Sequence of chain 1.D:
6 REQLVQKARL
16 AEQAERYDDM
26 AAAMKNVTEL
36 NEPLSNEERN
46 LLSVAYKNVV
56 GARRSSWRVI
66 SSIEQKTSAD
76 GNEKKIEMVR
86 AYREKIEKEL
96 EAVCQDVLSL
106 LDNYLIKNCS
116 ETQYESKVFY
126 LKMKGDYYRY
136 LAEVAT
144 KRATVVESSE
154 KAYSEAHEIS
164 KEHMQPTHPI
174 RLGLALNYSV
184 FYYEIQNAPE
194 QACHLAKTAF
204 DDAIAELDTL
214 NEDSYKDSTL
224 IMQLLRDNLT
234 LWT

Binding-site contacts:
Ligand atom CB contacts residue VAL183 of chain 1.D at 3.7 Å (hydrophobic).
Ligand atom CA contacts residue ASN231 of chain 1.D at 3.7 Å.
Ligand atom O1P contacts residue ARG134 of chain 1.D at 2.9 Å (salt-bridge).
Ligand atom O3P contacts residue TYR135 of chain 1.D at 3.6 Å.
Ligand atom CA contacts residue GLU187 of chain 1.D at 3.6 Å.
Ligand atom N contacts residue ASN180 of chain 1.D at 2.8 Å (h-bond).
Ligand atom P contacts residue TYR135 of chain 1.D at 3.7 Å.
Ligand atom O1P contacts residue TYR135 of chain 1.D at 2.9 Å (h-bond).
Ligand atom OG contacts residue TRP235 of chain 1.D at 3.2 Å (h-bond).
Ligand atom C contacts residue ASN231 of chain 1.D at 3.7 Å.
Ligand atom OXT contacts residue ASN180 of chain 1.D at 2.6 Å (h-bond).
Ligand atom O3P contacts residue ARG59 of chain 1.D at 2.8 Å (salt-bridge).
Ligand atom O contacts residue VAL183 of chain 1.D at 3.4 Å.
Ligand atom CB contacts residue GLU187 of chain 1.D at 3.3 Å.
Ligand atom O2P contacts residue TYR135 of chain 1.D at 3.7 Å.
Ligand atom CB contacts residue LEU179 of chain 1.D at 3.7 Å (hydrophobic).
Ligand atom C contacts residue ASN180 of chain 1.D at 3.5 Å.
Ligand atom C contacts residue GLU187 of chain 1.D at 3.7 Å.
Ligand atom O contacts residue LYS127 of chain 1.D at 3.4 Å (salt-bridge).
Ligand atom O contacts residue ASN231 of chain 1.D at 2.7 Å (h-bond).
Ligand atom CB contacts residue ASN231 of chain 1.D at 3.5 Å.
Ligand atom NH2 contacts residue GLU138 of chain 1.D at 3.2 Å (salt-bridge).
Ligand atom CA contacts residue ASN180 of chain 1.D at 3.4 Å.
Ligand atom N contacts residue ASN231 of chain 1.D at 2.9 Å (h-bond).
Ligand atom O2P contacts residue ARG59 of chain 1.D at 3.1 Å (salt-bridge).
Ligand atom C contacts residue LYS127 of chain 1.D at 3.6 Å.
Ligand atom CG2 contacts residue ASN180 of chain 1.D at 3.6 Å.
Ligand atom N contacts residue GLU187 of chain 1.D at 2.8 Å (salt-bridge).
Ligand atom OG contacts residue GLU187 of chain 1.D at 3.0 Å (salt-bridge).
Ligand atom O3P contacts residue ARG134 of chain 1.D at 3.0 Å (salt-bridge).
Ligand atom CG2 contacts residue ARG134 of chain 1.D at 3.6 Å.
Ligand atom CB contacts residue GLU187 of chain 1.D at 3.6 Å.
Ligand atom O1P contacts residue ASN180 of chain 1.D at 3.4 Å (h-bond).
Ligand atom CB contacts residue ASN180 of chain 1.D at 3.4 Å.
Ligand atom CA contacts residue ASN180 of chain 1.D at 3.7 Å.
Ligand atom N contacts residue LEU179 of chain 1.D at 3.7 Å.
Ligand atom C contacts residue ASN180 of chain 1.D at 3.6 Å.
Ligand atom O contacts residue FSC1 of chain 1.K at 3.2 Å.
Ligand atom CG2 contacts residue VAL183 of chain 1.D at 3.6 Å (hydrophobic).
Ligand atom OXT contacts residue LYS127 of chain 1.D at 3.1 Å (salt-bridge).

The small molecule below binds the protein below.
Small molecule (SMILES): C[C@@H](OP(=O)(O)O)[C@H](NC(=O)[C@H](CO)NC(=O)[C@H](CO)NC(=O)[C@@H](N)CCCN=C(N)N)C(=O)N[C@@H](CO)C(=O)O